This protein binds this small molecule.
Small molecule (SMILES): O=C(O)CN(CC(=O)O)[C@H](Cc1ccc(NC(=S)NC(CO)(CO)CO)cc1)CN(CC(=O)O)[C@H]1CCCC[C@@H]1N(CC(=O)O)CC(=O)O

Sequence of chain 1.C:
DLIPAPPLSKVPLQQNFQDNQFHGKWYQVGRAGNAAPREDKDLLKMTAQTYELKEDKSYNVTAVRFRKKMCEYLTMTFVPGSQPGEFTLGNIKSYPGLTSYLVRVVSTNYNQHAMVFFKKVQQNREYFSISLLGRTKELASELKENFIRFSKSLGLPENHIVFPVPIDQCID

Binding-site contacts:
Ligand atom C7 contacts residue YT31 of chain 1.I at 3.2 Å.
Ligand atom C22 contacts residue ARG70 of chain 1.C at 3.4 Å.
Ligand atom C6 contacts residue YT31 of chain 1.I at 3.3 Å.
Ligand atom O7 contacts residue GLN54 of chain 1.C at 3.0 Å (h-bond).
Ligand atom C21 contacts residue ARG70 of chain 1.C at 3.2 Å.
Ligand atom C23 contacts residue ARG70 of chain 1.C at 3.3 Å.
Ligand atom C15 contacts residue LEU79 of chain 1.C at 3.5 Å (hydrophobic).
Ligand atom O3 contacts residue GLN54 of chain 1.C at 2.7 Å (h-bond).
Ligand atom C3 contacts residue YT31 of chain 1.I at 3.4 Å.
Ligand atom C26 contacts residue GLU77 of chain 1.C at 3.5 Å.
Ligand atom C24 contacts residue ARG70 of chain 1.C at 3.2 Å.
Ligand atom N3 contacts residue YT31 of chain 1.I at 2.8 Å.
Ligand atom N2 contacts residue YT31 of chain 1.I at 2.7 Å.
Ligand atom C8 contacts residue YT31 of chain 1.I at 3.5 Å.
Ligand atom O2 contacts residue YT31 of chain 1.I at 2.4 Å.
Ligand atom O7 contacts residue SER136 of chain 1.C at 3.1 Å (h-bond).
Ligand atom C11 contacts residue YT31 of chain 1.I at 3.5 Å.
Ligand atom C10 contacts residue YT31 of chain 1.I at 3.4 Å.
Ligand atom C5 contacts residue YT31 of chain 1.I at 3.0 Å.
Ligand atom C10 contacts residue PHE123 of chain 1.C at 3.5 Å (hydrophobic).
Ligand atom O8 contacts residue GLN33 of chain 1.C at 3.3 Å (h-bond).
Ligand atom C20 contacts residue ARG70 of chain 1.C at 3.4 Å.
Ligand atom O3 contacts residue GLN33 of chain 1.C at 3.1 Å (h-bond).
Ligand atom N1 contacts residue YT31 of chain 1.I at 2.7 Å.
Ligand atom C2 contacts residue YT31 of chain 1.I at 3.3 Å.
Ligand atom C18 contacts residue PHE83 of chain 1.C at 3.5 Å (hydrophobic).
Ligand atom C7 contacts residue GLN54 of chain 1.C at 3.2 Å.
Ligand atom O7 contacts residue PHE123 of chain 1.C at 3.2 Å.
Ligand atom N4 contacts residue GLU77 of chain 1.C at 3.0 Å (salt-bridge).
Ligand atom O3 contacts residue THR52 of chain 1.C at 3.0 Å (h-bond).
Ligand atom C3 contacts residue GLN54 of chain 1.C at 3.5 Å.
Ligand atom C9 contacts residue YT31 of chain 1.I at 3.2 Å.
Ligand atom O2 contacts residue GLN33 of chain 1.C at 3.2 Å (h-bond).
Ligand atom O6 contacts residue YT31 of chain 1.I at 2.4 Å.
Ligand atom C1 contacts residue YT31 of chain 1.I at 3.1 Å.
Ligand atom O4 contacts residue GLN54 of chain 1.C at 3.4 Å (h-bond).
Ligand atom O8 contacts residue YT31 of chain 1.I at 2.2 Å.
Ligand atom O10 contacts residue YT31 of chain 1.I at 2.3 Å.
Ligand atom O4 contacts residue YT31 of chain 1.I at 2.8 Å.
Ligand atom O9 contacts residue TYR106 of chain 1.C at 2.7 Å (h-bond).